A small-molecule ligand and the protein it binds are described below.
Small molecule (SMILES): O=c1[nH]cnc2c1ncn2[C@@H]1O[C@H](COP(=O)(O)O)[C@@H](O)[C@H]1O

Sequence of chain 1.F:
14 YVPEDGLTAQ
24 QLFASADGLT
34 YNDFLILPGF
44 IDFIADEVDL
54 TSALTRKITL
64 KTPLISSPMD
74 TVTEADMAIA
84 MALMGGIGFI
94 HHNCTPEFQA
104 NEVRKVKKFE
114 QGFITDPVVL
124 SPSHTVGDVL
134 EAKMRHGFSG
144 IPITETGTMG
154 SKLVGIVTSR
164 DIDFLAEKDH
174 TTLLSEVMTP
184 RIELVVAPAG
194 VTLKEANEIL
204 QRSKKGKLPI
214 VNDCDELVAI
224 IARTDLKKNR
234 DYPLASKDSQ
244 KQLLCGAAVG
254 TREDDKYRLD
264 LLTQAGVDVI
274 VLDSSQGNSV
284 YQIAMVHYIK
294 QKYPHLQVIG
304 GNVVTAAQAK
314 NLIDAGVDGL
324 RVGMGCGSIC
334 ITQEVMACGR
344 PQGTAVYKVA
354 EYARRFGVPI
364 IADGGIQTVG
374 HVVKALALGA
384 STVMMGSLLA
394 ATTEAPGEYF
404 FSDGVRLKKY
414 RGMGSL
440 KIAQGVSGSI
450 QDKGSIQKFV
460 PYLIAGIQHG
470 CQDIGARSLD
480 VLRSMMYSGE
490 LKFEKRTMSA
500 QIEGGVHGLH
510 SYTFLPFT

Binding-site contacts:
Ligand atom C3' contacts residue ASP366 of chain 1.F at 3.1 Å.
Ligand atom O2P contacts residue SER390 of chain 1.F at 2.6 Å (h-bond).
Ligand atom N3 contacts residue CYS333 of chain 1.F at 3.2 Å.
Ligand atom P contacts residue SER331 of chain 1.F at 3.6 Å.
Ligand atom C8 contacts residue MET72 of chain 1.F at 3.4 Å (hydrophobic).
Ligand atom O3' contacts residue NAD1 of chain 1.IA at 3.5 Å (h-bond).
Ligand atom C2 contacts residue GLN443 of chain 1.F at 3.4 Å.
Ligand atom C5 contacts residue ILE332 of chain 1.F at 3.6 Å (hydrophobic).
Ligand atom C4 contacts residue NAD1 of chain 1.IA at 3.3 Å.
Ligand atom N9 contacts residue NAD1 of chain 1.IA at 3.6 Å.
Ligand atom N3 contacts residue NAD1 of chain 1.IA at 3.1 Å.
Ligand atom N1 contacts residue GLN443 of chain 1.F at 3.0 Å (h-bond).
Ligand atom O6 contacts residue GLY415 of chain 1.F at 3.0 Å.
Ligand atom C5 contacts residue MET416 of chain 1.F at 3.6 Å (hydrophobic).
Ligand atom O1P contacts residue SER331 of chain 1.F at 2.9 Å (h-bond).
Ligand atom O6 contacts residue GLY444 of chain 1.F at 3.7 Å.
Ligand atom C2 contacts residue NAD1 of chain 1.IA at 3.4 Å.
Ligand atom N1 contacts residue GLY444 of chain 1.F at 3.7 Å.
Ligand atom O6 contacts residue GLY417 of chain 1.F at 2.5 Å (h-bond).
Ligand atom O6 contacts residue SER418 of chain 1.F at 3.2 Å (h-bond).
Ligand atom O3' contacts residue ASP366 of chain 1.F at 2.5 Å (salt-bridge).
Ligand atom N1 contacts residue NAD1 of chain 1.IA at 3.7 Å.
Ligand atom O1P contacts residue ILE332 of chain 1.F at 3.7 Å.
Ligand atom O3P contacts residue SER331 of chain 1.F at 3.3 Å (h-bond).
Ligand atom C2 contacts residue CYS333 of chain 1.F at 3.3 Å (hydrophobic).
Ligand atom P contacts residue TYR413 of chain 1.F at 3.6 Å.
Ligand atom N7 contacts residue GLY415 of chain 1.F at 3.1 Å.
Ligand atom O1P contacts residue TYR413 of chain 1.F at 2.7 Å (h-bond).
Ligand atom N7 contacts residue MET416 of chain 1.F at 2.8 Å (h-bond).
Ligand atom O2P contacts residue GLY389 of chain 1.F at 3.2 Å (h-bond).
Ligand atom C5 contacts residue GLY415 of chain 1.F at 3.5 Å.
Ligand atom O2P contacts residue TYR413 of chain 1.F at 3.6 Å.
Ligand atom O6 contacts residue MET416 of chain 1.F at 3.2 Å (h-bond).
Ligand atom O3P contacts residue GLY367 of chain 1.F at 3.4 Å.
Ligand atom O5' contacts residue GLY367 of chain 1.F at 3.7 Å.
Ligand atom O3P contacts residue GLY368 of chain 1.F at 2.7 Å (h-bond).
Ligand atom C6 contacts residue GLY415 of chain 1.F at 3.6 Å.
Ligand atom C4 contacts residue ILE332 of chain 1.F at 3.7 Å (hydrophobic).
Ligand atom C6 contacts residue GLY417 of chain 1.F at 3.5 Å.
Ligand atom C6 contacts residue MET416 of chain 1.F at 3.8 Å (hydrophobic).